Sequence of chain 1.E:
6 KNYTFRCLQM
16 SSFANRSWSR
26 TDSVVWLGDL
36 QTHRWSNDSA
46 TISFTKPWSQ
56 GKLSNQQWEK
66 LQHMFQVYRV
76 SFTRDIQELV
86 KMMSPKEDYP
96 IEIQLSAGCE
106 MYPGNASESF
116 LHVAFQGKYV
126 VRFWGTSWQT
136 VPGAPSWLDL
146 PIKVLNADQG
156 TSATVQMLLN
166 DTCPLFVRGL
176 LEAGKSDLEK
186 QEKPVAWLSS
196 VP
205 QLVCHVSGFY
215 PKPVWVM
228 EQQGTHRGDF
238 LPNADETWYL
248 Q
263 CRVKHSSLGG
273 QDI

Binding-site contacts:
Ligand atom C7 contacts residue ARG25 of chain 1.E at 4.2 Å.
Ligand atom C8 contacts residue ARG25 of chain 1.E at 4.0 Å.
Ligand atom C7 contacts residue SER24 of chain 1.E at 3.5 Å.
Ligand atom N2 contacts residue ARG25 of chain 1.E at 4.4 Å.
Ligand atom O6 contacts residue ARG74 of chain 1.E at 3.7 Å.
Ligand atom C1 contacts residue ASN42 of chain 1.E at 1.4 Å.
Ligand atom O7 contacts residue ASP43 of chain 1.E at 4.2 Å.
Ligand atom C3 contacts residue ASN42 of chain 1.E at 4.0 Å.
Ligand atom C3 contacts residue SER24 of chain 1.E at 4.3 Å.
Ligand atom N2 contacts residue ASN42 of chain 1.E at 3.2 Å (h-bond).
Ligand atom C1 contacts residue SER24 of chain 1.E at 4.0 Å.
Ligand atom O6 contacts residue ASN42 of chain 1.E at 3.5 Å (h-bond).
Ligand atom O5 contacts residue ASN42 of chain 1.E at 2.3 Å (h-bond).
Ligand atom N2 contacts residue SER24 of chain 1.E at 2.9 Å (h-bond).
Ligand atom C2 contacts residue ASN42 of chain 1.E at 2.7 Å.
Ligand atom C5 contacts residue ASN42 of chain 1.E at 3.6 Å.
Ligand atom C8 contacts residue SER24 of chain 1.E at 3.3 Å.
Ligand atom C8 contacts residue TRP23 of chain 1.E at 3.3 Å (hydrophobic).
Ligand atom C2 contacts residue SER24 of chain 1.E at 3.9 Å.
Ligand atom O7 contacts residue ASN42 of chain 1.E at 3.1 Å (h-bond).
Ligand atom C4 contacts residue ASN42 of chain 1.E at 4.3 Å.
Ligand atom C7 contacts residue ASN42 of chain 1.E at 3.3 Å.

This protein binds this small molecule.
Small molecule (SMILES): CC(=O)N[C@@H]1[C@@H](O)[C@H](O)[C@@H](CO)O[C@H]1O